A small-molecule ligand and the protein it binds are described below.
Small molecule (SMILES): OC[C@H]1O[C@@H](n2cnc3cc(Cl)c(Cl)cc32)[C@H](O)[C@@H]1O

Binding-site contacts:
Ligand atom C4' contacts residue GLU14 of chain 1.A at 3.8 Å.
Ligand atom C2 contacts residue ALA33 of chain 1.A at 4.2 Å (hydrophobic).
Ligand atom O5' contacts residue GLU14 of chain 1.A at 4.0 Å.
Ligand atom C7 contacts residue LEU136 of chain 1.A at 4.2 Å (hydrophobic).
Ligand atom CL1 contacts residue ALA33 of chain 1.A at 3.6 Å.
Ligand atom C2 contacts residue LEU85 of chain 1.A at 3.5 Å (hydrophobic).
Ligand atom C3 contacts residue LEU136 of chain 1.A at 3.3 Å (hydrophobic).
Ligand atom O2' contacts residue GLN133 of chain 1.A at 3.2 Å (h-bond).
Ligand atom CL2 contacts residue LEU136 of chain 1.A at 4.0 Å.
Ligand atom N2 contacts residue ILE12 of chain 1.A at 3.7 Å.
Ligand atom C1' contacts residue GLY13 of chain 1.A at 4.2 Å.
Ligand atom CL1 contacts residue PHE84 of chain 1.A at 4.0 Å.
Ligand atom C5 contacts residue LEU136 of chain 1.A at 3.9 Å (hydrophobic).
Ligand atom CL2 contacts residue PHE82 of chain 1.A at 3.8 Å.
Ligand atom CL1 contacts residue LEU136 of chain 1.A at 3.8 Å.
Ligand atom C7 contacts residue ILE12 of chain 1.A at 3.8 Å (hydrophobic).
Ligand atom O4' contacts residue GLY13 of chain 1.A at 3.8 Å.
Ligand atom N2 contacts residue LEU85 of chain 1.A at 4.2 Å.
Ligand atom C3 contacts residue ALA33 of chain 1.A at 3.8 Å (hydrophobic).
Ligand atom C1 contacts residue ILE12 of chain 1.A at 3.4 Å (hydrophobic).
Ligand atom C4 contacts residue LEU136 of chain 1.A at 3.4 Å (hydrophobic).
Ligand atom N1 contacts residue ILE12 of chain 1.A at 4.2 Å.
Ligand atom CL1 contacts residue GLU83 of chain 1.A at 2.8 Å.
Ligand atom CL1 contacts residue VAL66 of chain 1.A at 4.2 Å.
Ligand atom CL1 contacts residue LEU85 of chain 1.A at 3.6 Å.
Ligand atom O4' contacts residue VAL20 of chain 1.A at 3.5 Å.
Ligand atom O5' contacts residue GLY15 of chain 1.A at 3.9 Å.
Ligand atom O2' contacts residue LEU136 of chain 1.A at 4.2 Å.
Ligand atom C2 contacts residue LEU136 of chain 1.A at 3.7 Å (hydrophobic).
Ligand atom O3' contacts residue GLU14 of chain 1.A at 3.5 Å (salt-bridge).
Ligand atom C2 contacts residue ILE12 of chain 1.A at 3.9 Å (hydrophobic).
Ligand atom C3' contacts residue GLU14 of chain 1.A at 4.2 Å.
Ligand atom O4' contacts residue GLU14 of chain 1.A at 4.0 Å.
Ligand atom C7 contacts residue LEU85 of chain 1.A at 4.2 Å (hydrophobic).
Ligand atom C5' contacts residue LYS35 of chain 1.A at 3.6 Å.
Ligand atom C5' contacts residue VAL20 of chain 1.A at 3.2 Å (hydrophobic).
Ligand atom C4' contacts residue VAL20 of chain 1.A at 3.7 Å (hydrophobic).
Ligand atom O5' contacts residue VAL20 of chain 1.A at 3.9 Å.
Ligand atom O5' contacts residue LYS35 of chain 1.A at 3.4 Å.
Ligand atom CL1 contacts residue PHE82 of chain 1.A at 4.1 Å.

Sequence of chain 1.A:
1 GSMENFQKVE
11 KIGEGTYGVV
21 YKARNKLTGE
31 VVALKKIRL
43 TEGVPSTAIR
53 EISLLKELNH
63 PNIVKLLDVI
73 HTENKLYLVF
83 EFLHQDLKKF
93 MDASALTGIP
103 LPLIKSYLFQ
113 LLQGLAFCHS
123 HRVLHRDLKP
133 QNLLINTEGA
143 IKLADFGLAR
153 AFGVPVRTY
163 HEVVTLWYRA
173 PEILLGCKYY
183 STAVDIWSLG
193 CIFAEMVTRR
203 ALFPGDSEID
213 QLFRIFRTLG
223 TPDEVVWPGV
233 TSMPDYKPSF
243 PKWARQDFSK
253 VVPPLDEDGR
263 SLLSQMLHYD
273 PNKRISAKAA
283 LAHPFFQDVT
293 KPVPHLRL